A protein and the small-molecule ligand that binds it are described below.
Small molecule (SMILES): CCc1c(F)c(F)c(S(N)(=O)=O)c(F)c1F

Binding-site contacts:
Ligand atom C4 contacts residue LEU202 of chain 1.A at 3.3 Å (hydrophobic).
Ligand atom O contacts residue LEU202 of chain 1.A at 3.3 Å.
Ligand atom S contacts residue THR203 of chain 1.A at 3.9 Å.
Ligand atom F3 contacts residue THR204 of chain 1.A at 3.4 Å.
Ligand atom F2 contacts residue HIS99 of chain 1.A at 3.4 Å.
Ligand atom C6 contacts residue HIS99 of chain 1.A at 3.7 Å.
Ligand atom C4 contacts residue VAL126 of chain 1.A at 4.0 Å (hydrophobic).
Ligand atom S contacts residue HIS99 of chain 1.A at 3.9 Å.
Ligand atom F contacts residue VAL126 of chain 1.A at 3.5 Å.
Ligand atom O1 contacts residue ZN1 of chain 1.B at 3.0 Å.
Ligand atom C5 contacts residue LEU202 of chain 1.A at 4.1 Å (hydrophobic).
Ligand atom N contacts residue ZN1 of chain 1.B at 1.9 Å.
Ligand atom F1 contacts residue VAL126 of chain 1.A at 3.8 Å.
Ligand atom C7 contacts residue THR204 of chain 1.A at 3.6 Å.
Ligand atom F1 contacts residue VAL147 of chain 1.A at 3.5 Å.
Ligand atom C contacts residue PHE135 of chain 1.A at 4.0 Å (hydrophobic).
Ligand atom C2 contacts residue GLN97 of chain 1.A at 4.0 Å.
Ligand atom C5 contacts residue HIS99 of chain 1.A at 3.7 Å.
Ligand atom N contacts residue THR203 of chain 1.A at 2.8 Å (h-bond).
Ligand atom F contacts residue LEU145 of chain 1.A at 3.9 Å.
Ligand atom N contacts residue HIS99 of chain 1.A at 3.3 Å (h-bond).
Ligand atom C3 contacts residue LEU202 of chain 1.A at 3.5 Å (hydrophobic).
Ligand atom C5 contacts residue ZN1 of chain 1.B at 4.0 Å.
Ligand atom S contacts residue ZN1 of chain 1.B at 3.0 Å.
Ligand atom F2 contacts residue THR204 of chain 1.A at 3.2 Å.
Ligand atom F1 contacts residue LEU202 of chain 1.A at 3.1 Å.
Ligand atom S contacts residue HIS124 of chain 1.A at 3.9 Å.
Ligand atom O1 contacts residue VAL147 of chain 1.A at 3.7 Å.
Ligand atom F contacts residue PHE135 of chain 1.A at 3.4 Å.
Ligand atom O1 contacts residue TRP213 of chain 1.A at 3.8 Å.
Ligand atom F2 contacts residue ZN1 of chain 1.B at 3.5 Å.
Ligand atom O contacts residue THR203 of chain 1.A at 3.0 Å (h-bond).
Ligand atom O1 contacts residue VAL126 of chain 1.A at 3.9 Å.
Ligand atom N contacts residue HIS101 of chain 1.A at 3.4 Å (h-bond).
Ligand atom N contacts residue HIS124 of chain 1.A at 3.3 Å (h-bond).
Ligand atom O1 contacts residue HIS124 of chain 1.A at 3.3 Å (h-bond).
Ligand atom O1 contacts residue HIS99 of chain 1.A at 3.4 Å.
Ligand atom F contacts residue LEU202 of chain 1.A at 3.4 Å.
Ligand atom C6 contacts residue THR204 of chain 1.A at 3.4 Å.
Ligand atom O contacts residue TRP213 of chain 1.A at 3.6 Å.

Sequence of chain 1.A:
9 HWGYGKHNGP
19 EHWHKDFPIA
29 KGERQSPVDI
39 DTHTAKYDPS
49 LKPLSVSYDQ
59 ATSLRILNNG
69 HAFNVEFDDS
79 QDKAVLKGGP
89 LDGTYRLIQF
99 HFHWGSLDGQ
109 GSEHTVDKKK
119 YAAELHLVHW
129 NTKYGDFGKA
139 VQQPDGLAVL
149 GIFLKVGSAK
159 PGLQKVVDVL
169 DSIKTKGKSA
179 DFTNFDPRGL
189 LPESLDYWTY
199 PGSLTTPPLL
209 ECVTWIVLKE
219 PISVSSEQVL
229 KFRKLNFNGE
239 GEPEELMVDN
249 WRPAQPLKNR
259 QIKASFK